Binding-site contacts:
Ligand atom N contacts residue ASP116 of chain 1.A at 2.9 Å (salt-bridge).
Ligand atom N contacts residue TRP108 of chain 2.B at 3.5 Å.
Ligand atom CE2 contacts residue SER76 of chain 1.A at 3.7 Å.
Ligand atom CN contacts residue TRP96 of chain 1.A at 3.3 Å (hydrophobic).
Ligand atom CA contacts residue TRP108 of chain 2.B at 3.8 Å (hydrophobic).
Ligand atom O1 contacts residue TRP108 of chain 2.B at 3.5 Å.
Ligand atom CZ2 contacts residue SER100 of chain 1.A at 3.4 Å.
Ligand atom CG contacts residue TYR31 of chain 1.A at 3.4 Å (hydrophobic).
Ligand atom CE contacts residue TRP67 of chain 1.A at 3.6 Å (hydrophobic).
Ligand atom CG1 contacts residue TRP67 of chain 1.A at 3.5 Å (hydrophobic).
Ligand atom CB contacts residue TRP108 of chain 2.B at 3.5 Å (hydrophobic).
Ligand atom C contacts residue LEU13 of chain 1.A at 3.6 Å (hydrophobic).
Ligand atom O1 contacts residue TRP96 of chain 1.A at 3.6 Å.
Ligand atom CD1 contacts residue TYR42 of chain 1.A at 3.5 Å (hydrophobic).
Ligand atom CE3 contacts residue TRP108 of chain 2.B at 3.5 Å (hydrophobic).
Ligand atom CE contacts residue THR78 of chain 1.A at 3.7 Å.
Ligand atom CN contacts residue HIS115 of chain 1.A at 3.6 Å.
Ligand atom CG2 contacts residue SER15 of chain 1.A at 3.5 Å.
Ligand atom OE1 contacts residue SER33 of chain 1.A at 3.5 Å.
Ligand atom CG1 contacts residue TYR31 of chain 1.A at 3.3 Å (hydrophobic).
Ligand atom CG contacts residue TRP108 of chain 2.B at 3.6 Å (hydrophobic).
Ligand atom O1 contacts residue LEU13 of chain 1.A at 3.3 Å.
Ligand atom N contacts residue LEU13 of chain 1.A at 3.6 Å.
Ligand atom CB contacts residue TYR31 of chain 1.A at 3.5 Å (hydrophobic).
Ligand atom O contacts residue SER15 of chain 1.A at 3.2 Å (h-bond).
Ligand atom SD contacts residue TRP67 of chain 1.A at 3.8 Å.
Ligand atom CA contacts residue LEU13 of chain 1.A at 3.8 Å (hydrophobic).
Ligand atom CN contacts residue LEU13 of chain 1.A at 3.5 Å (hydrophobic).
Ligand atom N contacts residue TRP96 of chain 1.A at 3.4 Å (h-bond).
Ligand atom O contacts residue ASN11 of chain 1.A at 3.4 Å (h-bond).
Ligand atom CD1 contacts residue ARG72 of chain 1.A at 3.5 Å.
Ligand atom O contacts residue LEU13 of chain 1.A at 3.7 Å.
Ligand atom NE1 contacts residue SER76 of chain 1.A at 2.9 Å (h-bond).
Ligand atom CH2 contacts residue SER100 of chain 1.A at 3.6 Å.
Ligand atom CD2 contacts residue TRP67 of chain 1.A at 3.8 Å (hydrophobic).
Ligand atom OE1 contacts residue TYR31 of chain 1.A at 2.6 Å (h-bond).
Ligand atom SD contacts residue THR78 of chain 1.A at 3.2 Å (h-bond).
Ligand atom CD contacts residue TYR31 of chain 1.A at 3.1 Å (hydrophobic).
Ligand atom CN contacts residue ASP116 of chain 1.A at 3.3 Å.
Ligand atom OE2 contacts residue ALA34 of chain 1.A at 3.1 Å (h-bond).

The protein below binds the small molecule below.
Small molecule (SMILES): CSCC[C@H](NC=O)C(=O)N[C@@H](CC(=O)O)C(=O)N[C@H](C(=O)N[C@@H](CCC(=O)O)C(=O)N[C@@H](C)C(=O)N[C@@H](CC1=CN=C2CC=CC=C12)C(=O)N[C@H](C=O)CC(C)C)C(C)C

Sequence of chain 1.A:
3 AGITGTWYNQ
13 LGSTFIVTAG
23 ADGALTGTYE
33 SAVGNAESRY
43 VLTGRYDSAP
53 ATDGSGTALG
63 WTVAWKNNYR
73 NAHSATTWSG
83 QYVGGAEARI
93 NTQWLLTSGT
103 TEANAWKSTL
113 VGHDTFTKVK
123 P

Sequence of chain 2.B:
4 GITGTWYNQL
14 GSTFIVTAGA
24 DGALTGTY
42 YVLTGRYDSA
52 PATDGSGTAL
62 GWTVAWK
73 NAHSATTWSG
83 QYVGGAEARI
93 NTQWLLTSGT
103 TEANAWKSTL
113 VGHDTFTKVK